Binding-site contacts:
Ligand atom O2B contacts residue THR94 of chain 2.A at 3.5 Å.
Ligand atom C6 contacts residue PRO41 of chain 2.A at 3.5 Å (hydrophobic).
Ligand atom O1B contacts residue ASP91 of chain 2.A at 3.0 Å (salt-bridge).
Ligand atom O2G contacts residue ASP60 of chain 2.A at 3.1 Å (salt-bridge).
Ligand atom C3' contacts residue GLU468 of chain 2.A at 2.9 Å.
Ligand atom O3B contacts residue THR94 of chain 2.A at 3.0 Å (h-bond).
Ligand atom O3A contacts residue THR94 of chain 2.A at 3.8 Å.
Ligand atom O3G contacts residue ASP91 of chain 2.A at 3.2 Å (salt-bridge).
Ligand atom O2G contacts residue ASP91 of chain 2.A at 3.7 Å.
Ligand atom O2' contacts residue GLY382 of chain 2.A at 2.7 Å (h-bond).
Ligand atom O2G contacts residue THR93 of chain 2.A at 2.8 Å (h-bond).
Ligand atom O1A contacts residue THR38 of chain 2.A at 3.0 Å (h-bond).
Ligand atom O1A contacts residue GLY40 of chain 2.A at 2.8 Å (h-bond).
Ligand atom PA contacts residue GLY40 of chain 2.A at 3.6 Å.
Ligand atom S1G contacts residue THR94 of chain 2.A at 2.9 Å (h-bond).
Ligand atom O1B contacts residue GLY92 of chain 2.A at 3.8 Å.
Ligand atom C2' contacts residue GLU468 of chain 2.A at 2.8 Å.
Ligand atom N3 contacts residue GLY382 of chain 2.A at 3.3 Å.
Ligand atom N6 contacts residue PHE454 of chain 2.A at 3.5 Å.
Ligand atom O2G contacts residue GLY92 of chain 2.A at 3.7 Å.
Ligand atom C8 contacts residue PRO41 of chain 2.A at 3.8 Å (hydrophobic).
Ligand atom O2' contacts residue GLY381 of chain 2.A at 3.3 Å.
Ligand atom PG contacts residue THR93 of chain 2.A at 3.8 Å.
Ligand atom O5' contacts residue GLY40 of chain 2.A at 3.1 Å (h-bond).
Ligand atom C2 contacts residue LEU451 of chain 2.A at 3.3 Å (hydrophobic).
Ligand atom O2B contacts residue GLY92 of chain 2.A at 3.8 Å.
Ligand atom N7 contacts residue PRO41 of chain 2.A at 3.4 Å.
Ligand atom C4 contacts residue PRO41 of chain 2.A at 3.5 Å (hydrophobic).
Ligand atom N1 contacts residue ASN452 of chain 2.A at 3.5 Å (h-bond).
Ligand atom O2' contacts residue GLU468 of chain 2.A at 2.5 Å (salt-bridge).
Ligand atom O3' contacts residue GLU468 of chain 2.A at 3.3 Å (salt-bridge).
Ligand atom PG contacts residue THR94 of chain 2.A at 3.5 Å.
Ligand atom PG contacts residue ASP60 of chain 2.A at 3.8 Å.
Ligand atom S1G contacts residue GLY61 of chain 2.A at 3.5 Å (h-bond).
Ligand atom O3B contacts residue THR93 of chain 2.A at 3.8 Å.
Ligand atom C2' contacts residue GLY382 of chain 2.A at 3.8 Å.
Ligand atom O1A contacts residue LEU39 of chain 2.A at 3.2 Å.
Ligand atom O2B contacts residue THR95 of chain 2.A at 3.0 Å.
Ligand atom S1G contacts residue ASP60 of chain 2.A at 3.4 Å.
Ligand atom C5 contacts residue PRO41 of chain 2.A at 3.2 Å (hydrophobic).

A small-molecule ligand and the protein it binds are described below.
Small molecule (SMILES): Nc1ncnc2c1ncn2[C@@H]1O[C@H](COP(=O)(O)OP(=O)(O)OP(O)(O)=S)[C@@H](O)[C@H]1O

Sequence of chain 2.A:
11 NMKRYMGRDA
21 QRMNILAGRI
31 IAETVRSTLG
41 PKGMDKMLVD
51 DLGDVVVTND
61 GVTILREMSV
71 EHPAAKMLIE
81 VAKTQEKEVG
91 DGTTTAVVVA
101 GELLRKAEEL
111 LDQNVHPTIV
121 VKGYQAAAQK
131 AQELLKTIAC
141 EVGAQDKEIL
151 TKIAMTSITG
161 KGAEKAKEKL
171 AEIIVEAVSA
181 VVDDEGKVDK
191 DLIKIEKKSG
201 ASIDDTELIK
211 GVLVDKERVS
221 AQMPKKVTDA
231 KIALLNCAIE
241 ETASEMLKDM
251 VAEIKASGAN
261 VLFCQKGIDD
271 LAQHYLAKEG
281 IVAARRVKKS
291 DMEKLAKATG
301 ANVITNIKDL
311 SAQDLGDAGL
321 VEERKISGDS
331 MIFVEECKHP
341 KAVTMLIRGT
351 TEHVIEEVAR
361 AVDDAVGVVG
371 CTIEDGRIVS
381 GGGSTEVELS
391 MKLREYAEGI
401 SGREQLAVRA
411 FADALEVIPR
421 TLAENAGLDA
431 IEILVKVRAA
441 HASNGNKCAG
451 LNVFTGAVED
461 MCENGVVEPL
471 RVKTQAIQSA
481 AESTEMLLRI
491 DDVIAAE